A protein and the small-molecule ligand that binds it are described below.
Small molecule (SMILES): [H]/N=C(\N)c1ccc([C@@H]2Cc3ccccc3B(O)O2)cc1OCc1cccnc1

Binding-site contacts:
Ligand atom C04 contacts residue SER237 of chain 1.B at 3.1 Å.
Ligand atom C38 contacts residue RH51 of chain 1.G at 0.8 Å.
Ligand atom C30 contacts residue RH51 of chain 1.G at 0.7 Å.
Ligand atom C32 contacts residue RH51 of chain 1.G at 1.1 Å.
Ligand atom B45 contacts residue RH51 of chain 1.G at 0.2 Å.
Ligand atom N05 contacts residue RH51 of chain 1.G at 0.6 Å (h-bond).
Ligand atom O46 contacts residue GLY240 of chain 1.B at 2.8 Å (h-bond).
Ligand atom N01 contacts residue RH51 of chain 1.G at 0.7 Å (h-bond).
Ligand atom C28 contacts residue RH51 of chain 1.G at 0.4 Å.
Ligand atom C13 contacts residue RH51 of chain 1.G at 0.7 Å.
Ligand atom B45 contacts residue SER242 of chain 1.B at 1.5 Å.
Ligand atom C08 contacts residue RH51 of chain 1.G at 0.4 Å.
Ligand atom C42 contacts residue RH51 of chain 1.G at 0.1 Å.
Ligand atom C17 contacts residue RH51 of chain 1.G at 0.4 Å.
Ligand atom O46 contacts residue LEU91 of chain 1.B at 3.2 Å (h-bond).
Ligand atom C20 contacts residue RH51 of chain 1.G at 0.2 Å.
Ligand atom O48 contacts residue SER242 of chain 1.B at 1.7 Å (h-bond).
Ligand atom N05 contacts residue ASP236 of chain 1.B at 3.0 Å (salt-bridge).
Ligand atom C04 contacts residue RH51 of chain 1.G at 0.5 Å.
Ligand atom C35 contacts residue RH51 of chain 1.G at 0.8 Å.
Ligand atom C12 contacts residue RH51 of chain 1.G at 0.4 Å.
Ligand atom O46 contacts residue SER242 of chain 1.B at 2.3 Å (h-bond).
Ligand atom C30 contacts residue SER242 of chain 1.B at 2.9 Å.
Ligand atom C15 contacts residue RH51 of chain 1.G at 0.4 Å.
Ligand atom O16 contacts residue RH51 of chain 1.G at 0.7 Å (h-bond).
Ligand atom C44 contacts residue SER242 of chain 1.B at 2.4 Å.
Ligand atom C07 contacts residue RH51 of chain 1.G at 0.2 Å.
Ligand atom C23 contacts residue RH51 of chain 1.G at 0.2 Å.
Ligand atom N05 contacts residue SER237 of chain 1.B at 3.1 Å (h-bond).
Ligand atom C36 contacts residue RH51 of chain 1.G at 1.1 Å.
Ligand atom C10 contacts residue RH51 of chain 1.G at 0.2 Å.
Ligand atom C44 contacts residue RH51 of chain 1.G at 0.3 Å.
Ligand atom C21 contacts residue RH51 of chain 1.G at 0.1 Å.
Ligand atom O48 contacts residue RH51 of chain 1.G at 0.2 Å (h-bond).
Ligand atom O46 contacts residue RH51 of chain 1.G at 0.3 Å (h-bond).
Ligand atom N01 contacts residue TRP258 of chain 1.B at 2.8 Å (h-bond).
Ligand atom C35 contacts residue SER242 of chain 1.B at 3.1 Å.
Ligand atom C25 contacts residue RH51 of chain 1.G at 0.4 Å.
Ligand atom C40 contacts residue RH51 of chain 1.G at 0.3 Å.
Ligand atom N27 contacts residue RH51 of chain 1.G at 0.4 Å (h-bond).

Sequence of chain 1.B:
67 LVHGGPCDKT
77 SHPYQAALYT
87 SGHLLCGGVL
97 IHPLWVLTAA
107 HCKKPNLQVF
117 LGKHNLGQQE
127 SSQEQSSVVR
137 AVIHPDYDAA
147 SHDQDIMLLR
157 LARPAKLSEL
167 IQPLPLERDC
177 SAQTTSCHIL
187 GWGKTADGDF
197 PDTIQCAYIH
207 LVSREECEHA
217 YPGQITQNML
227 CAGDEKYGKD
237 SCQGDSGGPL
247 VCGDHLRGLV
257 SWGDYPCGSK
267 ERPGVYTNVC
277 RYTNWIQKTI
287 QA